Binding-site contacts:
Ligand atom C5 contacts residue PHE362 of chain 3.B at 4.0 Å (hydrophobic).
Ligand atom O2 contacts residue ARG145 of chain 4.B at 4.0 Å.
Ligand atom O2 contacts residue SER361 of chain 3.B at 3.5 Å (h-bond).
Ligand atom O2' contacts residue SER187 of chain 3.B at 3.3 Å (h-bond).
Ligand atom OP1 contacts residue LYS154 of chain 3.B at 4.0 Å.
Ligand atom OP1 contacts residue THR195 of chain 3.B at 3.8 Å.
Ligand atom C2' contacts residue SER360 of chain 3.B at 3.9 Å.
Ligand atom O2' contacts residue PRO183 of chain 3.B at 3.9 Å.
Ligand atom O2 contacts residue GLN148 of chain 4.B at 2.9 Å (h-bond).
Ligand atom O4 contacts residue SER365 of chain 3.B at 3.2 Å (h-bond).
Ligand atom O3' contacts residue LYS154 of chain 3.B at 3.6 Å.
Ligand atom O4' contacts residue ARG145 of chain 4.B at 3.9 Å.
Ligand atom O2 contacts residue ALA185 of chain 3.B at 3.7 Å.
Ligand atom C4' contacts residue MET189 of chain 3.B at 3.8 Å (hydrophobic).
Ligand atom O2 contacts residue SER360 of chain 3.B at 2.8 Å (h-bond).
Ligand atom C2 contacts residue ARG145 of chain 4.B at 4.0 Å.
Ligand atom OP1 contacts residue PRO183 of chain 3.B at 3.6 Å.
Ligand atom N3 contacts residue PHE362 of chain 3.B at 3.4 Å.
Ligand atom OP1 contacts residue ARG369 of chain 3.B at 3.3 Å (salt-bridge).
Ligand atom O4 contacts residue PHE362 of chain 3.B at 3.9 Å.
Ligand atom C5' contacts residue PRO183 of chain 3.B at 3.8 Å (hydrophobic).
Ligand atom P contacts residue ARG198 of chain 3.B at 3.9 Å.
Ligand atom O4' contacts residue SER187 of chain 3.B at 3.9 Å.
Ligand atom C2 contacts residue GLN148 of chain 4.B at 3.8 Å.
Ligand atom OP2 contacts residue ARG198 of chain 3.B at 2.8 Å (salt-bridge).
Ligand atom N3 contacts residue SER361 of chain 3.B at 3.6 Å.
Ligand atom N1 contacts residue ARG145 of chain 4.B at 3.8 Å.
Ligand atom OP2 contacts residue ARG369 of chain 3.B at 3.2 Å (salt-bridge).
Ligand atom O4 contacts residue ARG368 of chain 3.B at 4.0 Å.
Ligand atom C2 contacts residue SER360 of chain 3.B at 3.4 Å.
Ligand atom C4 contacts residue PHE362 of chain 3.B at 3.6 Å (hydrophobic).
Ligand atom C5 contacts residue ARG369 of chain 3.B at 3.6 Å.
Ligand atom C1' contacts residue ARG145 of chain 4.B at 3.8 Å.
Ligand atom C5' contacts residue MET189 of chain 3.B at 3.9 Å (hydrophobic).
Ligand atom O4' contacts residue ASN184 of chain 3.B at 4.0 Å.
Ligand atom N3 contacts residue SER360 of chain 3.B at 4.0 Å.
Ligand atom O3' contacts residue PRO183 of chain 3.B at 3.3 Å.
Ligand atom O2' contacts residue ASN184 of chain 3.B at 3.0 Å (h-bond).
Ligand atom N1 contacts residue PHE362 of chain 3.B at 4.0 Å.
Ligand atom C2 contacts residue PHE362 of chain 3.B at 3.6 Å (hydrophobic).

Sequence of chain 3.B:
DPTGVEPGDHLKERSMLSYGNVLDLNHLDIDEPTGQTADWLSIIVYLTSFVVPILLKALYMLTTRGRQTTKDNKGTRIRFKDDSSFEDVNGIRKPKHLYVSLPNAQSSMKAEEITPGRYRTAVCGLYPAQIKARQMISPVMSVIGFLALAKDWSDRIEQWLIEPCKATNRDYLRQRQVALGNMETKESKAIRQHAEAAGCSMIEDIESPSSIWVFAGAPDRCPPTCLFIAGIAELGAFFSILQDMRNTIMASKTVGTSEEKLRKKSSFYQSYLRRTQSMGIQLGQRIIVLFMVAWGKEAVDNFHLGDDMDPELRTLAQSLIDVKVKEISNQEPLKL

Sequence of chain 4.B:
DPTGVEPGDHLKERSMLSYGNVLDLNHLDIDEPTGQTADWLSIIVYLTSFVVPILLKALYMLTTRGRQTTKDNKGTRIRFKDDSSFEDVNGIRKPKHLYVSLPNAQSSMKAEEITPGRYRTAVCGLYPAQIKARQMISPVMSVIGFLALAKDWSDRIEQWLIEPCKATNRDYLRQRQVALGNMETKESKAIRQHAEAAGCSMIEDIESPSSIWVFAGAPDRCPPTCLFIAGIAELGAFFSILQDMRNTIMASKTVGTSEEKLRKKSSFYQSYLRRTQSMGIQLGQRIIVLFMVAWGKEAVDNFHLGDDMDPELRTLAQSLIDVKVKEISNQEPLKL

A small-molecule ligand and the protein it binds are described below.
Small molecule (SMILES): O=c1ccn([C@@H]2O[C@H](CO[P](=O)(O)O[C@H]3[C@@H](O)[C@H](n4ccc(=O)[nH]c4=O)O[C@@H]3CO[P](=O)(O)O[C@H]3[C@@H](O)[C@H](n4ccc(=O)[nH]c4=O)O[C@@H]3COP(=O)=O)[C@@H](O)[C@H]2O)c(=O)[nH]1